This protein binds this small molecule.
Small molecule (SMILES): CC(=O)N[C@@H]1[C@@H](O)[C@H](O)[C@@H](CO)O[C@H]1O

Sequence of chain 1.A:
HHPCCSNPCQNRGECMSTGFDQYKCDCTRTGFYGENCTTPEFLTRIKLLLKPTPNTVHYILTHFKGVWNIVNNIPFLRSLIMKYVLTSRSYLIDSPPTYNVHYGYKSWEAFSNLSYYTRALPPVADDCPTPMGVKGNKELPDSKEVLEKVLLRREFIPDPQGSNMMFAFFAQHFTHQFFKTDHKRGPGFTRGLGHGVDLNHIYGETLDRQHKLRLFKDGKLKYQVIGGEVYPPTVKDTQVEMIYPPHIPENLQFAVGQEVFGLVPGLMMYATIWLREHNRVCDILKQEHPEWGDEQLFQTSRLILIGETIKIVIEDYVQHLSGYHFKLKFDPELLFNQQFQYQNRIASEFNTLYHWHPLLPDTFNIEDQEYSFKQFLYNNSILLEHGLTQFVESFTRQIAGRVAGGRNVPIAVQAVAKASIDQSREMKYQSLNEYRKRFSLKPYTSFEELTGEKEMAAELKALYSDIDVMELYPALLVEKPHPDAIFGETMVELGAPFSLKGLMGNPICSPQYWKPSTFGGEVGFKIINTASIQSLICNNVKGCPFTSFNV

Binding-site contacts:
Ligand atom N2 contacts residue ASN384 of chain 1.A at 3.1 Å (h-bond).
Ligand atom O7 contacts residue ASN384 of chain 1.A at 4.1 Å.
Ligand atom O7 contacts residue LYS379 of chain 1.A at 4.3 Å.
Ligand atom C1 contacts residue ASN384 of chain 1.A at 1.4 Å.
Ligand atom C5 contacts residue ASN384 of chain 1.A at 2.9 Å.
Ligand atom C6 contacts residue ILE387 of chain 1.A at 3.6 Å (hydrophobic).
Ligand atom O6 contacts residue GLU390 of chain 1.A at 3.3 Å (salt-bridge).
Ligand atom O5 contacts residue ASN384 of chain 1.A at 1.5 Å (h-bond).
Ligand atom C1 contacts residue GLN380 of chain 1.A at 4.4 Å.
Ligand atom C2 contacts residue GLN380 of chain 1.A at 4.2 Å.
Ligand atom C5 contacts residue ILE387 of chain 1.A at 4.0 Å (hydrophobic).
Ligand atom O7 contacts residue GLN380 of chain 1.A at 3.6 Å.
Ligand atom C6 contacts residue ASN384 of chain 1.A at 4.0 Å.
Ligand atom C4 contacts residue ASN384 of chain 1.A at 3.6 Å.
Ligand atom C1 contacts residue SER386 of chain 1.A at 4.4 Å.
Ligand atom O6 contacts residue ILE387 of chain 1.A at 3.8 Å.
Ligand atom C6 contacts residue GLU390 of chain 1.A at 3.8 Å.
Ligand atom O5 contacts residue GLN380 of chain 1.A at 4.2 Å.
Ligand atom O5 contacts residue SER386 of chain 1.A at 4.3 Å.
Ligand atom C7 contacts residue ASN384 of chain 1.A at 3.9 Å.
Ligand atom C3 contacts residue ASN384 of chain 1.A at 3.5 Å.
Ligand atom O5 contacts residue ILE387 of chain 1.A at 3.4 Å.
Ligand atom C2 contacts residue ASN384 of chain 1.A at 2.3 Å.
Ligand atom O6 contacts residue SER386 of chain 1.A at 3.8 Å.
Ligand atom C6 contacts residue TYR376 of chain 1.A at 4.3 Å (hydrophobic).
Ligand atom C7 contacts residue GLN380 of chain 1.A at 4.4 Å.